Binding-site contacts:
Ligand atom CB contacts residue THR28 of chain 1.F at 3.7 Å.
Ligand atom OXT contacts residue GLY25 of chain 1.F at 4.0 Å.
Ligand atom N contacts residue THR23 of chain 1.F at 2.7 Å (h-bond).
Ligand atom CH2 contacts residue GLY21 of chain 1.G at 3.5 Å.
Ligand atom CB contacts residue SER51 of chain 1.F at 3.3 Å.
Ligand atom OXT contacts residue THR50 of chain 1.G at 2.5 Å (h-bond).
Ligand atom CG contacts residue SER51 of chain 1.F at 3.9 Å.
Ligand atom CZ2 contacts residue ILE53 of chain 1.G at 3.8 Å (hydrophobic).
Ligand atom N contacts residue ARG24 of chain 1.F at 3.9 Å.
Ligand atom C contacts residue GLY25 of chain 1.F at 3.4 Å.
Ligand atom O contacts residue GLY25 of chain 1.F at 3.1 Å (h-bond).
Ligand atom C contacts residue THR47 of chain 1.G at 3.3 Å.
Ligand atom C contacts residue THR50 of chain 1.G at 3.7 Å.
Ligand atom C contacts residue SER51 of chain 1.F at 3.7 Å.
Ligand atom N contacts residue ASP27 of chain 1.F at 3.2 Å (salt-bridge).
Ligand atom CZ2 contacts residue THR50 of chain 1.G at 4.0 Å.
Ligand atom CB contacts residue THR23 of chain 1.F at 3.8 Å.
Ligand atom NE1 contacts residue GLN45 of chain 1.G at 2.7 Å (h-bond).
Ligand atom CD1 contacts residue THR47 of chain 1.G at 3.9 Å.
Ligand atom CA contacts residue SER51 of chain 1.F at 4.0 Å.
Ligand atom CE2 contacts residue ALA44 of chain 1.G at 4.0 Å (hydrophobic).
Ligand atom OXT contacts residue THR47 of chain 1.G at 2.5 Å (h-bond).
Ligand atom CA contacts residue THR28 of chain 1.F at 3.2 Å.
Ligand atom O contacts residue SER51 of chain 1.F at 3.0 Å (h-bond).
Ligand atom CZ3 contacts residue GLY21 of chain 1.G at 3.5 Å.
Ligand atom CE2 contacts residue GLN45 of chain 1.G at 3.9 Å.
Ligand atom NE1 contacts residue ALA44 of chain 1.G at 3.8 Å.
Ligand atom OXT contacts residue HIS49 of chain 1.G at 3.9 Å.
Ligand atom CE3 contacts residue HIS32 of chain 1.G at 4.0 Å.
Ligand atom CA contacts residue THR23 of chain 1.F at 3.7 Å.
Ligand atom CZ2 contacts residue ALA44 of chain 1.G at 4.0 Å (hydrophobic).
Ligand atom O contacts residue THR47 of chain 1.G at 3.3 Å (h-bond).
Ligand atom N contacts residue THR28 of chain 1.F at 2.9 Å (h-bond).
Ligand atom CA contacts residue GLY25 of chain 1.F at 3.5 Å.
Ligand atom CD1 contacts residue SER51 of chain 1.F at 3.6 Å.
Ligand atom CD1 contacts residue GLN45 of chain 1.G at 3.4 Å.
Ligand atom O contacts residue ARG24 of chain 1.F at 3.7 Å.
Ligand atom CH2 contacts residue ILE20 of chain 1.G at 4.0 Å (hydrophobic).
Ligand atom CD1 contacts residue ALA52 of chain 1.F at 3.9 Å (hydrophobic).
Ligand atom N contacts residue GLY25 of chain 1.F at 2.7 Å (h-bond).

Sequence of chain 1.F:
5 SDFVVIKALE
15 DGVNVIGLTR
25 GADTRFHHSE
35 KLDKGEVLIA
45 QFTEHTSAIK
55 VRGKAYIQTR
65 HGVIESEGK

Sequence of chain 1.G:
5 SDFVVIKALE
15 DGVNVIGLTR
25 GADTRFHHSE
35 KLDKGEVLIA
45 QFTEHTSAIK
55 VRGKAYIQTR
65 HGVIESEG

The protein below binds the small molecule below.
Small molecule (SMILES): N[C@@H](Cc1c[nH]c2ccccc12)C(=O)O